This protein binds this small molecule.
Small molecule (SMILES): Nc1ncnc2c1ncn2[C@H]1C[C@H](O)[C@@H](COP(=O)(O)O)O1

Binding-site contacts:
Ligand atom C8 contacts residue PRO205 of chain 1.D at 4.3 Å (hydrophobic).
Ligand atom C5 contacts residue PRO205 of chain 1.D at 3.6 Å (hydrophobic).
Ligand atom N7 contacts residue HIS415 of chain 1.D at 3.6 Å.
Ligand atom C2 contacts residue PRO416 of chain 1.D at 3.1 Å (hydrophobic).
Ligand atom N1 contacts residue PRO416 of chain 1.D at 3.1 Å (h-bond).
Ligand atom N6 contacts residue ASN394 of chain 1.D at 4.0 Å.
Ligand atom C4 contacts residue PRO416 of chain 1.D at 4.1 Å (hydrophobic).
Ligand atom C6 contacts residue PRO205 of chain 1.D at 3.7 Å (hydrophobic).
Ligand atom OP1 contacts residue LYS426 of chain 1.N at 4.5 Å.
Ligand atom P contacts residue DC1 of chain 1.OB at 1.6 Å.
Ligand atom N9 contacts residue PRO416 of chain 1.D at 4.4 Å.
Ligand atom N3 contacts residue PRO416 of chain 1.D at 3.5 Å.
Ligand atom N1 contacts residue PRO205 of chain 1.D at 4.4 Å.
Ligand atom OP1 contacts residue DC1 of chain 1.OB at 2.5 Å (h-bond).
Ligand atom C8 contacts residue HIS415 of chain 1.D at 3.6 Å.
Ligand atom C4' contacts residue DC1 of chain 1.OB at 4.5 Å.
Ligand atom C2' contacts residue HIS415 of chain 1.D at 4.3 Å.
Ligand atom N6 contacts residue PRO205 of chain 1.D at 3.9 Å.
Ligand atom N1 contacts residue VAL204 of chain 1.D at 4.4 Å.
Ligand atom N6 contacts residue PRO416 of chain 1.D at 4.3 Å.
Ligand atom O5' contacts residue DC1 of chain 1.OB at 2.5 Å (h-bond).
Ligand atom N7 contacts residue PRO205 of chain 1.D at 3.7 Å.
Ligand atom N9 contacts residue HIS415 of chain 1.D at 4.3 Å.
Ligand atom C6 contacts residue PRO416 of chain 1.D at 3.7 Å (hydrophobic).
Ligand atom C5 contacts residue HIS415 of chain 1.D at 4.4 Å.
Ligand atom C1' contacts residue PRO416 of chain 1.D at 4.3 Å (hydrophobic).
Ligand atom N1 contacts residue GLY424 of chain 1.D at 4.1 Å.
Ligand atom C5 contacts residue PRO416 of chain 1.D at 4.2 Å (hydrophobic).
Ligand atom C5' contacts residue DC1 of chain 1.OB at 3.1 Å.
Ligand atom C2 contacts residue GLY424 of chain 1.D at 4.2 Å.
Ligand atom OP2 contacts residue DC1 of chain 1.OB at 2.5 Å (h-bond).
Ligand atom C4 contacts residue PRO205 of chain 1.D at 4.2 Å (hydrophobic).
Ligand atom N6 contacts residue SER417 of chain 1.D at 4.3 Å.

Sequence of chain 1.N:
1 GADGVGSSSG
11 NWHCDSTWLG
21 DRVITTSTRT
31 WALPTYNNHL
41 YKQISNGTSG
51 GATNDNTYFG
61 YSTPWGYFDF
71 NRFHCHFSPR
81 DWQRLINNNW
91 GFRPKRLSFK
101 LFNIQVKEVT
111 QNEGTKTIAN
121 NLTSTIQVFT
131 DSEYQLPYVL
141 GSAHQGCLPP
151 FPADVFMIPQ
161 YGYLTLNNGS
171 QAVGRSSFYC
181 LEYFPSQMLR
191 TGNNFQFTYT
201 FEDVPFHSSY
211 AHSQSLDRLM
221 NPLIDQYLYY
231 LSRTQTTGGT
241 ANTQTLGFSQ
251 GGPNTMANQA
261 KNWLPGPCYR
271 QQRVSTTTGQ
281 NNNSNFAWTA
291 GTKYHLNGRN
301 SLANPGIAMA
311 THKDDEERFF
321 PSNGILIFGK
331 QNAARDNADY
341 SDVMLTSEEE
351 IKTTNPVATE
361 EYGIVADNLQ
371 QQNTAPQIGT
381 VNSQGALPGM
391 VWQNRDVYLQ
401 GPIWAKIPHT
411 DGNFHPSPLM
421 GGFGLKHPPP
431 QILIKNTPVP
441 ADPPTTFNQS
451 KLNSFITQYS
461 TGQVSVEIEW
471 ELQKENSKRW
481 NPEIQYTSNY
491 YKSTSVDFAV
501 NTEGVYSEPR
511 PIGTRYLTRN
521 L

Sequence of chain 1.D:
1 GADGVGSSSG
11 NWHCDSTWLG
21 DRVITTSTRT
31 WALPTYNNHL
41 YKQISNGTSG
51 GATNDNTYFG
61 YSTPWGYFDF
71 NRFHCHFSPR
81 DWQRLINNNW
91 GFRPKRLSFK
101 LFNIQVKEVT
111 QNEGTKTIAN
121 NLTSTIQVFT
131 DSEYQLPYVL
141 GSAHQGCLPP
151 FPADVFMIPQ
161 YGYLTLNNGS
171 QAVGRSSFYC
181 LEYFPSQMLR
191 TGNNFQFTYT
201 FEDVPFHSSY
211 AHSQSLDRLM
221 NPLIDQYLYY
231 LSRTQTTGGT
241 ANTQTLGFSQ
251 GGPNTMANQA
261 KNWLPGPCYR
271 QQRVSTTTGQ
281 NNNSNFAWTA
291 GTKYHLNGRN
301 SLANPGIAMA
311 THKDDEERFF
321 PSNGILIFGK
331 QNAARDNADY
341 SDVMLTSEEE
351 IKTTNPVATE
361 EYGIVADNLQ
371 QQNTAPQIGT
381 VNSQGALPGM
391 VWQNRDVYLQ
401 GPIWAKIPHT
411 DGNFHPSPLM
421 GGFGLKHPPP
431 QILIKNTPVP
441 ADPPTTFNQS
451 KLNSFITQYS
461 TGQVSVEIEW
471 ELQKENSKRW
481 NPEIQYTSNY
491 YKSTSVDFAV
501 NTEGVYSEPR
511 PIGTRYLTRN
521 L